The small molecule below binds the protein below.
Small molecule (SMILES): CC(C)C[C@H](NC(=O)[C@@H](N)CC(C)C)C(=O)N[C@@H](Cc1ccccc1)C(=O)NCC(=O)N[C@@H](Cc1ccc(O)cc1)C(=O)N1CCC[C@H]1C(=O)N[C@H](C(=O)N[C@@H](Cc1ccc(O)cc1)C(=O)N[C@H](C(=O)O)C(C)C)C(C)C

Sequence of chain 1.A:
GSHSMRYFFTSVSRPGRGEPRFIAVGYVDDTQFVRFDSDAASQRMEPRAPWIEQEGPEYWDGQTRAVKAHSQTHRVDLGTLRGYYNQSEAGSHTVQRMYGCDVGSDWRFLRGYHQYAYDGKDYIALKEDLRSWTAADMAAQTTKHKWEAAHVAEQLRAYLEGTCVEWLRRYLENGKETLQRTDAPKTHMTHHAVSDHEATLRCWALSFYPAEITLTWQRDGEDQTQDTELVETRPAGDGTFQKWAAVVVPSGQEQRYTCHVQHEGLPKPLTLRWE

Binding-site contacts:
Ligand atom OXT contacts residue THR143 of chain 1.A at 2.6 Å (h-bond).
Ligand atom N contacts residue TYR7 of chain 1.A at 2.9 Å (h-bond).
Ligand atom OXT contacts residue TYR84 of chain 1.A at 2.6 Å (h-bond).
Ligand atom C contacts residue GLN63 of chain 1.A at 3.7 Å.
Ligand atom N contacts residue TYR99 of chain 1.A at 2.9 Å (h-bond).
Ligand atom N contacts residue GLN63 of chain 1.A at 2.9 Å (h-bond).
Ligand atom C contacts residue LYS146 of chain 1.A at 3.7 Å.
Ligand atom CB contacts residue TYR99 of chain 1.A at 3.4 Å (hydrophobic).
Ligand atom CD1 contacts residue ALA66 of chain 1.A at 3.6 Å (hydrophobic).
Ligand atom C contacts residue TYR7 of chain 1.A at 3.4 Å (hydrophobic).
Ligand atom O contacts residue THR80 of chain 1.A at 3.5 Å.
Ligand atom O contacts residue TYR159 of chain 1.A at 2.8 Å (h-bond).
Ligand atom C contacts residue TRP147 of chain 1.A at 3.6 Å (hydrophobic).
Ligand atom CG1 contacts residue TRP147 of chain 1.A at 3.4 Å (hydrophobic).
Ligand atom CD1 contacts residue MET45 of chain 1.A at 3.6 Å (hydrophobic).
Ligand atom CA contacts residue TYR171 of chain 1.A at 3.6 Å (hydrophobic).
Ligand atom CG contacts residue GLN63 of chain 1.A at 3.4 Å.
Ligand atom N contacts residue GOL1 of chain 1.T at 3.2 Å (h-bond).
Ligand atom CA contacts residue GLN63 of chain 1.A at 3.5 Å.
Ligand atom O contacts residue THR73 of chain 1.A at 3.4 Å.
Ligand atom CD2 contacts residue TYR7 of chain 1.A at 3.6 Å (hydrophobic).
Ligand atom CB contacts residue GLN63 of chain 1.A at 3.5 Å.
Ligand atom CG2 contacts residue ARG97 of chain 1.A at 3.5 Å.
Ligand atom CA contacts residue ASP77 of chain 1.A at 3.6 Å.
Ligand atom C contacts residue TYR84 of chain 1.A at 3.6 Å (hydrophobic).
Ligand atom CA contacts residue TYR7 of chain 1.A at 3.4 Å (hydrophobic).
Ligand atom CD2 contacts residue TYR99 of chain 1.A at 3.3 Å (hydrophobic).
Ligand atom O contacts residue LYS146 of chain 1.A at 2.9 Å (salt-bridge).
Ligand atom O contacts residue HIS70 of chain 1.A at 3.2 Å.
Ligand atom CD1 contacts residue GOL1 of chain 1.T at 3.4 Å.
Ligand atom CD1 contacts residue VAL67 of chain 1.A at 3.6 Å (hydrophobic).
Ligand atom N contacts residue TYR171 of chain 1.A at 3.0 Å (h-bond).
Ligand atom O contacts residue TYR84 of chain 1.A at 3.5 Å (h-bond).
Ligand atom CD1 contacts residue GLN63 of chain 1.A at 3.4 Å.
Ligand atom CE2 contacts residue GOL1 of chain 1.T at 3.5 Å.
Ligand atom CD1 contacts residue TYR159 of chain 1.A at 3.5 Å (hydrophobic).
Ligand atom O contacts residue TRP147 of chain 1.A at 2.7 Å (h-bond).
Ligand atom N contacts residue ASP77 of chain 1.A at 3.0 Å (salt-bridge).
Ligand atom CG2 contacts residue ASP77 of chain 1.A at 3.4 Å.
Ligand atom C contacts residue THR143 of chain 1.A at 3.5 Å.